Binding-site contacts:
Ligand atom C5 contacts residue ASN154 of chain 3.B at 3.7 Å.
Ligand atom O4 contacts residue MET151 of chain 3.B at 4.4 Å.
Ligand atom N2 contacts residue ASN154 of chain 3.B at 2.9 Å.
Ligand atom O5 contacts residue MET151 of chain 3.B at 3.7 Å.
Ligand atom C1 contacts residue ASN154 of chain 3.B at 1.4 Å.
Ligand atom C8 contacts residue ASN154 of chain 3.B at 3.0 Å.
Ligand atom C2 contacts residue MET151 of chain 3.B at 4.0 Å (hydrophobic).
Ligand atom C2 contacts residue ASN154 of chain 3.B at 2.5 Å.
Ligand atom C4 contacts residue MET151 of chain 3.B at 3.5 Å (hydrophobic).
Ligand atom C3 contacts residue MET151 of chain 3.B at 4.1 Å (hydrophobic).
Ligand atom O5 contacts residue ASN154 of chain 3.B at 2.4 Å (h-bond).
Ligand atom C7 contacts residue ASN154 of chain 3.B at 3.4 Å.
Ligand atom C5 contacts residue MET151 of chain 3.B at 4.1 Å (hydrophobic).
Ligand atom C3 contacts residue ASN154 of chain 3.B at 3.9 Å.
Ligand atom O3 contacts residue MET151 of chain 3.B at 4.2 Å.
Ligand atom C1 contacts residue MET151 of chain 3.B at 4.2 Å (hydrophobic).
Ligand atom C4 contacts residue ASN154 of chain 3.B at 4.2 Å.
Ligand atom O7 contacts residue ASN154 of chain 3.B at 4.3 Å.

A protein and the small-molecule ligand that binds it are described below.
Small molecule (SMILES): CC(=O)N[C@@H]1[C@@H](O)[C@H](O)[C@@H](CO)O[C@H]1O

Sequence of chain 3.B:
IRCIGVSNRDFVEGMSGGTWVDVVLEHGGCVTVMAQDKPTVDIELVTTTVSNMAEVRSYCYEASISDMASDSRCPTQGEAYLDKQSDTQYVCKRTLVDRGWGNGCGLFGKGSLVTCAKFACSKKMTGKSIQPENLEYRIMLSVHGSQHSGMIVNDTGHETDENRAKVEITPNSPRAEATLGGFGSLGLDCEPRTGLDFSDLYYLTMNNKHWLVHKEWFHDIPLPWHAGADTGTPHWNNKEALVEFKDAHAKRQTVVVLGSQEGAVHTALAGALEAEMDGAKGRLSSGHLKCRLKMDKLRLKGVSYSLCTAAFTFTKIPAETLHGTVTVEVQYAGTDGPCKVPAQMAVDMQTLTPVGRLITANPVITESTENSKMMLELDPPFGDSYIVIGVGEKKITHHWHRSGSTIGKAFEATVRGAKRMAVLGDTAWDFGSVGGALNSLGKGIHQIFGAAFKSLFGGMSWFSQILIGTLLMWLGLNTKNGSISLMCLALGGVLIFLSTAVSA